Sequence of chain 2.A:
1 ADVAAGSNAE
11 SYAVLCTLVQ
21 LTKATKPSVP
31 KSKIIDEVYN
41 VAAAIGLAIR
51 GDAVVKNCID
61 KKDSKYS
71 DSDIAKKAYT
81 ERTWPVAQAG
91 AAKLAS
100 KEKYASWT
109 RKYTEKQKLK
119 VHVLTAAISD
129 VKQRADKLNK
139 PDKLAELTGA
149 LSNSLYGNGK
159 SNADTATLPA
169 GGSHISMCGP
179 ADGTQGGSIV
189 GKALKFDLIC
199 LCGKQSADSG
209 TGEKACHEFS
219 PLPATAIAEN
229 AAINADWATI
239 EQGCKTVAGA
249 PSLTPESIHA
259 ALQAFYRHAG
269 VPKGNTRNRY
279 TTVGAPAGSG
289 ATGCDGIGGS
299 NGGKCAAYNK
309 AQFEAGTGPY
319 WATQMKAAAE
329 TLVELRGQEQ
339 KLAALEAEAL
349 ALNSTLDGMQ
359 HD

The protein below binds the small molecule below.
Small molecule (SMILES): CC(=O)N[C@H]1[C@H](O[C@H]2[C@H](O)[C@@H](NC(C)=O)CO[C@@H]2CO)O[C@H](CO)[C@@H](O)[C@@H]1O

Binding-site contacts:
Ligand atom C3 contacts residue ASN351 of chain 2.A at 3.9 Å.
Ligand atom C8 contacts residue VAL38 of chain 2.A at 3.2 Å (hydrophobic).
Ligand atom C8 contacts residue GLU37 of chain 2.A at 4.1 Å.
Ligand atom O7 contacts residue LYS102 of chain 2.A at 4.0 Å.
Ligand atom O6 contacts residue VAL41 of chain 2.A at 3.6 Å.
Ligand atom C5 contacts residue VAL41 of chain 2.A at 4.0 Å (hydrophobic).
Ligand atom O6 contacts residue ILE45 of chain 2.A at 3.9 Å.
Ligand atom O7 contacts residue ASN351 of chain 2.A at 3.5 Å (h-bond).
Ligand atom O5 contacts residue ASN351 of chain 2.A at 2.3 Å (h-bond).
Ligand atom C7 contacts residue LYS102 of chain 2.A at 3.9 Å.
Ligand atom C8 contacts residue TYR103 of chain 2.A at 3.5 Å (hydrophobic).
Ligand atom N2 contacts residue VAL38 of chain 2.A at 4.2 Å.
Ligand atom C8 contacts residue ILE34 of chain 2.A at 4.1 Å (hydrophobic).
Ligand atom O7 contacts residue GLU37 of chain 2.A at 4.0 Å.
Ligand atom N2 contacts residue ASN351 of chain 2.A at 3.1 Å (h-bond).
Ligand atom O3 contacts residue LYS102 of chain 2.A at 3.7 Å.
Ligand atom O5 contacts residue ASP355 of chain 2.A at 4.5 Å.
Ligand atom C1 contacts residue VAL41 of chain 2.A at 4.4 Å (hydrophobic).
Ligand atom C7 contacts residue VAL38 of chain 2.A at 3.5 Å (hydrophobic).
Ligand atom C2 contacts residue ASN351 of chain 2.A at 2.7 Å.
Ligand atom O7 contacts residue VAL41 of chain 2.A at 3.8 Å.
Ligand atom C4 contacts residue ASN351 of chain 2.A at 4.3 Å.
Ligand atom C7 contacts residue ASN351 of chain 2.A at 3.5 Å.
Ligand atom C6 contacts residue ASP355 of chain 2.A at 3.8 Å.
Ligand atom C8 contacts residue LYS102 of chain 2.A at 3.5 Å.
Ligand atom C8 contacts residue LEU348 of chain 2.A at 4.2 Å (hydrophobic).
Ligand atom N2 contacts residue LEU348 of chain 2.A at 4.2 Å.
Ligand atom C6 contacts residue VAL41 of chain 2.A at 4.4 Å (hydrophobic).
Ligand atom O5 contacts residue VAL41 of chain 2.A at 4.3 Å.
Ligand atom N2 contacts residue LYS102 of chain 2.A at 4.1 Å.
Ligand atom C1 contacts residue ASN351 of chain 2.A at 1.5 Å.
Ligand atom O6 contacts residue ASP355 of chain 2.A at 4.0 Å.
Ligand atom C5 contacts residue ASN351 of chain 2.A at 3.5 Å.
Ligand atom O7 contacts residue VAL38 of chain 2.A at 3.8 Å.